The protein below binds the small molecule below.
Small molecule (SMILES): CC(C)[C@@H](NC(=O)[C@H](CS)NC(=O)CCC[C@H](N)C(=O)O)C(=O)O

Sequence of chain 1.A:
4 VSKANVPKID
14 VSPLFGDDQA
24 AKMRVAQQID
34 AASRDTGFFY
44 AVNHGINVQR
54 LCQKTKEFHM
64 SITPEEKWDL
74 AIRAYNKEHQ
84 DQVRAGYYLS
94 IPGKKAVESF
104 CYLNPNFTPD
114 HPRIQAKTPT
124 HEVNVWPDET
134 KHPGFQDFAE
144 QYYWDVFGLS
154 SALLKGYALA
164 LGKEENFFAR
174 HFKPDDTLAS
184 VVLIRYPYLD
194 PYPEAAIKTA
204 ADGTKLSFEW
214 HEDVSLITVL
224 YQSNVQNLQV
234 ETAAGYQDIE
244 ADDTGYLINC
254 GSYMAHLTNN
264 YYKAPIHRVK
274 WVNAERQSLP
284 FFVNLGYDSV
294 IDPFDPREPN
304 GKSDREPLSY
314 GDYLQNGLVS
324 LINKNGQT

Binding-site contacts:
Ligand atom S17 contacts residue FE1 of chain 1.C at 2.3 Å.
Ligand atom O18 contacts residue ILE187 of chain 1.A at 3.8 Å.
Ligand atom C1 contacts residue ARG87 of chain 1.A at 3.6 Å.
Ligand atom C32 contacts residue SER281 of chain 1.A at 3.8 Å.
Ligand atom C37 contacts residue FE1 of chain 1.C at 3.9 Å.
Ligand atom O20 contacts residue ARG87 of chain 1.A at 2.8 Å (salt-bridge).
Ligand atom O18 contacts residue PHE285 of chain 1.A at 3.4 Å.
Ligand atom O42 contacts residue TYR189 of chain 1.A at 2.6 Å (h-bond).
Ligand atom N14 contacts residue CYS104 of chain 1.A at 4.0 Å.
Ligand atom C4 contacts residue PHE285 of chain 1.A at 4.0 Å (hydrophobic).
Ligand atom O43 contacts residue ILE187 of chain 1.A at 4.0 Å.
Ligand atom O19 contacts residue ARG87 of chain 1.A at 2.8 Å (salt-bridge).
Ligand atom O42 contacts residue VAL272 of chain 1.A at 3.8 Å.
Ligand atom S17 contacts residue PHE285 of chain 1.A at 3.7 Å.
Ligand atom C16 contacts residue HIS214 of chain 1.A at 3.2 Å.
Ligand atom O18 contacts residue PRO283 of chain 1.A at 3.9 Å.
Ligand atom O19 contacts residue LEU321 of chain 1.A at 3.9 Å.
Ligand atom C16 contacts residue FE1 of chain 1.C at 3.4 Å.
Ligand atom C10 contacts residue LEU324 of chain 1.A at 3.7 Å (hydrophobic).
Ligand atom C31 contacts residue TYR189 of chain 1.A at 3.5 Å (hydrophobic).
Ligand atom C31 contacts residue SER281 of chain 1.A at 3.9 Å.
Ligand atom O43 contacts residue SER281 of chain 1.A at 2.8 Å (h-bond).
Ligand atom C31 contacts residue ILE187 of chain 1.A at 3.8 Å (hydrophobic).
Ligand atom C7 contacts residue LEU324 of chain 1.A at 3.9 Å (hydrophobic).
Ligand atom N14 contacts residue TYR91 of chain 1.A at 3.0 Å (h-bond).
Ligand atom S17 contacts residue HIS214 of chain 1.A at 3.2 Å (h-bond).
Ligand atom O43 contacts residue TYR189 of chain 1.A at 3.4 Å.
Ligand atom N11 contacts residue PHE285 of chain 1.A at 3.6 Å.
Ligand atom O15 contacts residue LEU324 of chain 1.A at 3.8 Å.
Ligand atom C3 contacts residue LEU321 of chain 1.A at 3.9 Å (hydrophobic).
Ligand atom O15 contacts residue THR331 of chain 1.A at 3.7 Å.
Ligand atom S17 contacts residue ASP216 of chain 1.A at 3.0 Å (salt-bridge).
Ligand atom O43 contacts residue GLN225 of chain 1.A at 3.9 Å.
Ligand atom C16 contacts residue PHE211 of chain 1.A at 3.6 Å (hydrophobic).
Ligand atom C33 contacts residue PRO283 of chain 1.A at 3.7 Å (hydrophobic).
Ligand atom O19 contacts residue CYS104 of chain 1.A at 4.0 Å.
Ligand atom C37 contacts residue VAL272 of chain 1.A at 4.0 Å (hydrophobic).
Ligand atom C30 contacts residue ILE187 of chain 1.A at 3.7 Å (hydrophobic).
Ligand atom C1 contacts residue SER183 of chain 1.A at 3.5 Å.
Ligand atom O20 contacts residue SER183 of chain 1.A at 2.6 Å (h-bond).